Binding-site contacts:
Ligand atom C contacts residue HIS118 of chain 1.A at 4.1 Å.
Ligand atom C2 contacts residue GOL1 of chain 1.C at 3.8 Å.
Ligand atom N contacts residue THR198 of chain 1.A at 3.1 Å (h-bond).
Ligand atom O2 contacts residue GOL1 of chain 1.C at 3.7 Å.
Ligand atom C2 contacts residue LEU196 of chain 1.A at 4.0 Å (hydrophobic).
Ligand atom C4 contacts residue PHE129 of chain 1.A at 4.0 Å (hydrophobic).
Ligand atom O2 contacts residue HIS93 of chain 1.A at 3.2 Å (h-bond).
Ligand atom C contacts residue HIS93 of chain 1.A at 3.3 Å.
Ligand atom O1 contacts residue ZN1 of chain 1.B at 2.1 Å.
Ligand atom C1 contacts residue HIS93 of chain 1.A at 3.9 Å.
Ligand atom C contacts residue ZN1 of chain 1.B at 2.7 Å.
Ligand atom C6 contacts residue LEU196 of chain 1.A at 3.8 Å (hydrophobic).
Ligand atom C5 contacts residue VAL120 of chain 1.A at 3.6 Å (hydrophobic).
Ligand atom C5 contacts residue LEU196 of chain 1.A at 3.5 Å (hydrophobic).
Ligand atom N contacts residue HIS93 of chain 1.A at 3.5 Å (h-bond).
Ligand atom O2 contacts residue HIS95 of chain 1.A at 2.7 Å (h-bond).
Ligand atom C3 contacts residue LEU196 of chain 1.A at 3.8 Å (hydrophobic).
Ligand atom C4 contacts residue VAL120 of chain 1.A at 3.9 Å (hydrophobic).
Ligand atom C1 contacts residue ZN1 of chain 1.B at 4.1 Å.
Ligand atom O2 contacts residue GLU105 of chain 1.A at 4.1 Å.
Ligand atom O1 contacts residue THR197 of chain 1.A at 3.9 Å.
Ligand atom C contacts residue THR197 of chain 1.A at 4.0 Å.
Ligand atom C4 contacts residue LEU196 of chain 1.A at 3.5 Å (hydrophobic).
Ligand atom O2 contacts residue THR197 of chain 1.A at 2.7 Å (h-bond).
Ligand atom O2 contacts residue THR198 of chain 1.A at 3.5 Å.
Ligand atom N contacts residue HIS95 of chain 1.A at 4.0 Å.
Ligand atom N contacts residue GOL1 of chain 1.C at 3.8 Å.
Ligand atom C6 contacts residue VAL141 of chain 1.A at 4.1 Å (hydrophobic).
Ligand atom N contacts residue ZN1 of chain 1.B at 2.8 Å.
Ligand atom O1 contacts residue HIS118 of chain 1.A at 3.0 Å (h-bond).
Ligand atom C5 contacts residue LEU139 of chain 1.A at 3.8 Å (hydrophobic).
Ligand atom C4 contacts residue LEU139 of chain 1.A at 4.0 Å (hydrophobic).
Ligand atom O2 contacts residue HIS118 of chain 1.A at 3.8 Å.
Ligand atom C2 contacts residue THR198 of chain 1.A at 3.9 Å.
Ligand atom C6 contacts residue VAL120 of chain 1.A at 3.9 Å (hydrophobic).
Ligand atom O2 contacts residue ZN1 of chain 1.B at 2.0 Å.
Ligand atom N contacts residue THR197 of chain 1.A at 3.4 Å (h-bond).
Ligand atom O1 contacts residue HIS95 of chain 1.A at 4.1 Å.
Ligand atom O1 contacts residue HIS93 of chain 1.A at 3.1 Å (h-bond).
Ligand atom C1 contacts residue LEU196 of chain 1.A at 4.0 Å (hydrophobic).

Sequence of chain 1.A:
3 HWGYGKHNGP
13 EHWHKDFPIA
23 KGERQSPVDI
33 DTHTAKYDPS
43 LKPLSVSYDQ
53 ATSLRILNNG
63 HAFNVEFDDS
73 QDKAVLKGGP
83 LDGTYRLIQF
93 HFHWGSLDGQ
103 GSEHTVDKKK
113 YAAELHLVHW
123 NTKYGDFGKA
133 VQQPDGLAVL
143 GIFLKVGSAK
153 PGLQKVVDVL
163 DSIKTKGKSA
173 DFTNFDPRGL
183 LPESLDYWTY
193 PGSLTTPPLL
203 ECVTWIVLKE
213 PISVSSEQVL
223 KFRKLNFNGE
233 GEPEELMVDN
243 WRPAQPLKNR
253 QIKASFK

The small molecule below binds the protein below.
Small molecule (SMILES): O=C(NO)c1ccccc1